A small-molecule ligand and the protein it binds are described below.
Small molecule (SMILES): O=c1[nH]c(=O)c2ncn([C@@H]3O[C@H](CO)[C@@H](O)[C@H]3O)c2[nH]1

Sequence of chain 1.A:
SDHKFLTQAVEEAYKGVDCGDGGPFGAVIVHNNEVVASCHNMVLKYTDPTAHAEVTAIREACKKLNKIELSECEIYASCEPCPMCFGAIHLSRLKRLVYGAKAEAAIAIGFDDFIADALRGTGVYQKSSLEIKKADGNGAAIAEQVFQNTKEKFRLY

Binding-site contacts:
Ligand atom C5 contacts residue HIS56 of chain 1.B at 3.5 Å.
Ligand atom O6 contacts residue ALA57 of chain 1.B at 3.2 Å (h-bond).
Ligand atom N1 contacts residue ZN1 of chain 1.F at 3.3 Å.
Ligand atom N7 contacts residue ASN45 of chain 1.B at 3.3 Å (h-bond).
Ligand atom O2' contacts residue PHE118 of chain 1.B at 3.5 Å.
Ligand atom C4 contacts residue PHE29 of chain 1.B at 3.6 Å (hydrophobic).
Ligand atom O2 contacts residue GLU58 of chain 1.B at 3.2 Å (salt-bridge).
Ligand atom O6 contacts residue PHE29 of chain 1.B at 3.4 Å.
Ligand atom O4' contacts residue PHE29 of chain 1.B at 3.6 Å.
Ligand atom O2 contacts residue CYS86 of chain 1.B at 3.2 Å (h-bond).
Ligand atom C4 contacts residue HIS56 of chain 1.B at 3.3 Å.
Ligand atom O2 contacts residue PRO85 of chain 1.B at 3.7 Å.
Ligand atom N3 contacts residue HIS56 of chain 1.B at 3.2 Å (h-bond).
Ligand atom N1 contacts residue GLU58 of chain 1.B at 2.9 Å (salt-bridge).
Ligand atom O4' contacts residue PHE115 of chain 1.B at 3.6 Å.
Ligand atom O2 contacts residue HIS56 of chain 1.B at 3.5 Å (h-bond).
Ligand atom C2 contacts residue GLU58 of chain 1.B at 3.5 Å.
Ligand atom O6 contacts residue HIS56 of chain 1.B at 3.4 Å.
Ligand atom O6 contacts residue ASN45 of chain 1.B at 2.6 Å (h-bond).
Ligand atom C5 contacts residue PHE29 of chain 1.B at 3.5 Å (hydrophobic).
Ligand atom C8 contacts residue TYR161 of chain 1.B at 3.5 Å (hydrophobic).
Ligand atom O2' contacts residue LEU95 of chain 1.A at 3.4 Å.
Ligand atom C8 contacts residue PHE29 of chain 1.B at 3.3 Å (hydrophobic).
Ligand atom O2 contacts residue CYS89 of chain 1.B at 3.6 Å.
Ligand atom C8 contacts residue PHE115 of chain 1.B at 3.4 Å (hydrophobic).
Ligand atom N9 contacts residue PHE29 of chain 1.B at 3.5 Å.
Ligand atom N7 contacts residue PHE29 of chain 1.B at 3.1 Å.
Ligand atom C2 contacts residue HIS56 of chain 1.B at 3.0 Å.
Ligand atom O2 contacts residue ZN1 of chain 1.F at 2.5 Å.
Ligand atom C5 contacts residue ASN45 of chain 1.B at 3.6 Å.
Ligand atom C6 contacts residue PHE29 of chain 1.B at 3.5 Å (hydrophobic).
Ligand atom C6 contacts residue HIS56 of chain 1.B at 3.2 Å.
Ligand atom C6 contacts residue ASN45 of chain 1.B at 3.4 Å.
Ligand atom O3' contacts residue ASP116 of chain 1.B at 2.8 Å (salt-bridge).
Ligand atom O2' contacts residue HIS56 of chain 1.B at 3.6 Å.
Ligand atom C2 contacts residue ZN1 of chain 1.F at 2.7 Å.
Ligand atom N1 contacts residue HIS56 of chain 1.B at 3.0 Å (h-bond).
Ligand atom N3 contacts residue ZN1 of chain 1.F at 3.3 Å.
Ligand atom C3' contacts residue ASP116 of chain 1.B at 3.6 Å.
Ligand atom N7 contacts residue TYR161 of chain 1.B at 2.8 Å (h-bond).

Sequence of chain 1.B:
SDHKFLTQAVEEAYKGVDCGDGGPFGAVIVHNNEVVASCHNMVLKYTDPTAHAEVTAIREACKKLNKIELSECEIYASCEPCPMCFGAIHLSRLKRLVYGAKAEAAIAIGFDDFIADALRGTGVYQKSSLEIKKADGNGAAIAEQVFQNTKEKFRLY